Binding-site contacts:
Ligand atom C4 contacts residue ASN258 of chain 1.A at 4.2 Å.
Ligand atom C8 contacts residue THR256 of chain 1.A at 3.3 Å.
Ligand atom C1 contacts residue ASN258 of chain 1.A at 1.5 Å.
Ligand atom N2 contacts residue ARG235 of chain 1.A at 4.2 Å.
Ligand atom C1 contacts residue ARG235 of chain 1.A at 4.0 Å.
Ligand atom O7 contacts residue ASN258 of chain 1.A at 3.0 Å (h-bond).
Ligand atom C8 contacts residue ASN258 of chain 1.A at 3.8 Å.
Ligand atom N2 contacts residue ASN258 of chain 1.A at 2.8 Å (h-bond).
Ligand atom C3 contacts residue ASN258 of chain 1.A at 3.7 Å.
Ligand atom O5 contacts residue ASN258 of chain 1.A at 2.4 Å (h-bond).
Ligand atom C7 contacts residue ASN258 of chain 1.A at 3.1 Å.
Ligand atom C8 contacts residue TYR257 of chain 1.A at 3.9 Å (hydrophobic).
Ligand atom C2 contacts residue ASN258 of chain 1.A at 2.4 Å.
Ligand atom C3 contacts residue ARG235 of chain 1.A at 4.5 Å.
Ligand atom C5 contacts residue ASN258 of chain 1.A at 3.7 Å.

A small-molecule ligand and the protein it binds are described below.
Small molecule (SMILES): CC(=O)N[C@H]1[C@H](O[C@H]2[C@H](O)[C@@H](NC(C)=O)CO[C@@H]2CO)O[C@H](CO)[C@@H](O[C@@H]2O[C@H](CO)[C@@H](O)[C@H](O)[C@@H]2O)[C@@H]1O

Sequence of chain 1.A:
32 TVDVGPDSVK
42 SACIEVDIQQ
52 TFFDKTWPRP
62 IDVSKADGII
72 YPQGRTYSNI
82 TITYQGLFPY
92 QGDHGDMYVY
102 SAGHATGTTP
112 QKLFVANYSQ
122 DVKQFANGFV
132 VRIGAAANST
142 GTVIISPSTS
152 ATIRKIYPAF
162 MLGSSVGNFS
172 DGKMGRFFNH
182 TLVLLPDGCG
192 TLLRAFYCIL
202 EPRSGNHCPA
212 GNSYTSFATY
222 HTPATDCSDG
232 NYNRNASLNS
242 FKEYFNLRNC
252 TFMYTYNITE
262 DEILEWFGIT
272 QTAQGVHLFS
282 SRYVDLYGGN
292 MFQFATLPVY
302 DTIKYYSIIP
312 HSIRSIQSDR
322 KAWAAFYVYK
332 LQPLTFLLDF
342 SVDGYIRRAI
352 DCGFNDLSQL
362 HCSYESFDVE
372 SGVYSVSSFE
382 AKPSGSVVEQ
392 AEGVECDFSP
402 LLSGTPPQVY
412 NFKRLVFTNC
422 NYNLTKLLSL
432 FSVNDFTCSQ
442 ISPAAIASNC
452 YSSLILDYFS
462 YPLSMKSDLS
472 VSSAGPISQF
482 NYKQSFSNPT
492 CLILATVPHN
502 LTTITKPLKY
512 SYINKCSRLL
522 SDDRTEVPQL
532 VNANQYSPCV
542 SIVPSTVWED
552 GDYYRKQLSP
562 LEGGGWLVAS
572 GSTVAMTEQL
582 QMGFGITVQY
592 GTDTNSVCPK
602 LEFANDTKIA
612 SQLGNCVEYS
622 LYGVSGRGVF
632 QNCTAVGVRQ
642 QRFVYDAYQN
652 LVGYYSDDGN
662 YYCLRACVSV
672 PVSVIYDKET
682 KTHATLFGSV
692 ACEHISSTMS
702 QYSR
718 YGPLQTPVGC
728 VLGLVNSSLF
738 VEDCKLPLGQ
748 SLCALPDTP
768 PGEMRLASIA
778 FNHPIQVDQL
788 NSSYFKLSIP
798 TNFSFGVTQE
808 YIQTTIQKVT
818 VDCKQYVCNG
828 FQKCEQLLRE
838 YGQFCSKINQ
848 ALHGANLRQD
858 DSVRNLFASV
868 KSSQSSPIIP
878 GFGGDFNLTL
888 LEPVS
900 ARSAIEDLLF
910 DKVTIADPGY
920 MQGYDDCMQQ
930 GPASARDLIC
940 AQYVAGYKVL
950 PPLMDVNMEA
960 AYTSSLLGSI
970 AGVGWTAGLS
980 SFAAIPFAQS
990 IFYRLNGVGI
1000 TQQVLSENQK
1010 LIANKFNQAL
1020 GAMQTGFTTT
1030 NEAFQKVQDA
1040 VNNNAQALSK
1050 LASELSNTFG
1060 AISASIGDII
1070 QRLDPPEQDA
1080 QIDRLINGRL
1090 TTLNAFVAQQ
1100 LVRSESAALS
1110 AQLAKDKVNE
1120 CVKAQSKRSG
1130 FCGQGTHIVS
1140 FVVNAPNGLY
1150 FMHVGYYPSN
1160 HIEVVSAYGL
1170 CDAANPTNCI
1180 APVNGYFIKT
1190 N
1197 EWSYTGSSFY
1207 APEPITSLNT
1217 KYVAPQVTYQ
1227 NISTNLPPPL